Binding-site contacts:
Ligand atom O5 contacts residue ASN259 of chain 42.L at 2.3 Å (h-bond).
Ligand atom C2 contacts residue ASN259 of chain 42.L at 2.4 Å.
Ligand atom C7 contacts residue ASN259 of chain 42.L at 3.1 Å.
Ligand atom C1 contacts residue ASN259 of chain 42.L at 1.4 Å.
Ligand atom C8 contacts residue LYS181 of chain 42.K at 4.3 Å.
Ligand atom C8 contacts residue ASN259 of chain 42.L at 4.4 Å.
Ligand atom C4 contacts residue ASN259 of chain 42.L at 4.2 Å.
Ligand atom O7 contacts residue THR116 of chain 42.K at 3.9 Å.
Ligand atom O6 contacts residue ASN259 of chain 42.L at 4.2 Å.
Ligand atom O7 contacts residue ASN259 of chain 42.L at 2.9 Å (h-bond).
Ligand atom N2 contacts residue ASN259 of chain 42.L at 2.9 Å (h-bond).
Ligand atom C5 contacts residue ASN259 of chain 42.L at 3.7 Å.
Ligand atom C3 contacts residue ASN259 of chain 42.L at 3.8 Å.
Ligand atom O7 contacts residue LYS181 of chain 42.K at 4.3 Å.

Sequence of chain 42.K:
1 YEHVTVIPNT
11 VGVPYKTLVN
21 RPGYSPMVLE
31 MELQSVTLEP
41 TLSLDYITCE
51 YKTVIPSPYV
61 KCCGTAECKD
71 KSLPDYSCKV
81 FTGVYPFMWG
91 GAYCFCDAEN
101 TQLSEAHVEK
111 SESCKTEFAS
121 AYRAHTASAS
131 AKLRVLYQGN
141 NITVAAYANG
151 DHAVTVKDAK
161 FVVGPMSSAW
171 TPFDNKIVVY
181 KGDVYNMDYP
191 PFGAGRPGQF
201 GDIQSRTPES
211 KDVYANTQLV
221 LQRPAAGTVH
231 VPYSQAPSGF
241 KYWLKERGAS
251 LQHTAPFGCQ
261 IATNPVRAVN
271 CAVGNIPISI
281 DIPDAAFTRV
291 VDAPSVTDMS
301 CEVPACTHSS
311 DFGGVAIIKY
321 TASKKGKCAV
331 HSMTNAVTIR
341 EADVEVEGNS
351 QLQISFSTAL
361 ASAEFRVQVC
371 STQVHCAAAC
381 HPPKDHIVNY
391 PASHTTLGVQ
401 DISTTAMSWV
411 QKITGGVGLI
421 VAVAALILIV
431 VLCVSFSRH

A small-molecule ligand and the protein it binds are described below.
Small molecule (SMILES): CC(=O)N[C@@H]1[C@@H](O)[C@H](O)[C@@H](CO)O[C@H]1O

Sequence of chain 42.L:
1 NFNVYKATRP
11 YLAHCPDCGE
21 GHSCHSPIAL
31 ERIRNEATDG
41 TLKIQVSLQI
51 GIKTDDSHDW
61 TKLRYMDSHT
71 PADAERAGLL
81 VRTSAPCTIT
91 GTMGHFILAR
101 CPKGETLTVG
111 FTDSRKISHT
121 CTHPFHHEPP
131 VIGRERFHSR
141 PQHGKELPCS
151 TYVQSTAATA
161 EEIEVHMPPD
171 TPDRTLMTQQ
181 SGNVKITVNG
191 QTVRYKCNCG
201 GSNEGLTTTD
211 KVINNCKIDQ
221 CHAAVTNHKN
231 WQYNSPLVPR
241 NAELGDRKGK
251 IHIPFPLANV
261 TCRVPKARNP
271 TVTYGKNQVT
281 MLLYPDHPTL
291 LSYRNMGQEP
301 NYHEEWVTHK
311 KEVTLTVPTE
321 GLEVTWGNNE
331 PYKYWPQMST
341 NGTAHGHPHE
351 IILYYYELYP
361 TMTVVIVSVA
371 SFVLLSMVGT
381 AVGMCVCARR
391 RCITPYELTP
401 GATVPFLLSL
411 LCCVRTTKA